Sequence of chain 1.GB:
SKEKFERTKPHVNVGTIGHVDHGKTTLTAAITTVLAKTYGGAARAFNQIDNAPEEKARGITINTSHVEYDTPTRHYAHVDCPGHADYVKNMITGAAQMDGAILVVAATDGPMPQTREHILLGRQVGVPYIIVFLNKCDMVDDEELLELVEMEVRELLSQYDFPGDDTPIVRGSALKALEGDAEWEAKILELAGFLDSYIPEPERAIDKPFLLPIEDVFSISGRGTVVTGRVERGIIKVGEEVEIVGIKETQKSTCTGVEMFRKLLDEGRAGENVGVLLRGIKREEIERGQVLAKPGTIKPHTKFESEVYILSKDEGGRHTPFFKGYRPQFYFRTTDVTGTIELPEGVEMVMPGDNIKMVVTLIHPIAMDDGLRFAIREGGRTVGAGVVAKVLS

This small molecule binds to this protein.
Small molecule (SMILES): N[C@@H](Cc1ccccc1)C(=O)O

Binding-site contacts:
Ligand atom N contacts residue ASN273 of chain 1.GB at 3.0 Å (h-bond).
Ligand atom O contacts residue ARG262 of chain 1.GB at 4.2 Å.
Ligand atom CB contacts residue HIS66 of chain 1.GB at 3.7 Å.
Ligand atom CE2 contacts residue PHE218 of chain 1.GB at 3.5 Å (hydrophobic).
Ligand atom CZ contacts residue PHE218 of chain 1.GB at 3.7 Å (hydrophobic).
Ligand atom N contacts residue VAL274 of chain 1.GB at 3.7 Å.
Ligand atom O contacts residue PHE261 of chain 1.GB at 3.5 Å.
Ligand atom C contacts residue PHE261 of chain 1.GB at 3.5 Å (hydrophobic).
Ligand atom CA contacts residue ASN273 of chain 1.GB at 3.9 Å.
Ligand atom N contacts residue GLY275 of chain 1.GB at 4.4 Å.
Ligand atom CD1 contacts residue HIS66 of chain 1.GB at 3.6 Å.
Ligand atom CD2 contacts residue THR228 of chain 1.GB at 3.8 Å.
Ligand atom CG contacts residue HIS66 of chain 1.GB at 3.4 Å.
Ligand atom CE2 contacts residue THR228 of chain 1.GB at 4.2 Å.
Ligand atom CD2 contacts residue PHE218 of chain 1.GB at 4.3 Å (hydrophobic).
Ligand atom CE1 contacts residue HIS66 of chain 1.GB at 3.9 Å.
Ligand atom CZ contacts residue HIS66 of chain 1.GB at 4.0 Å.
Ligand atom CB contacts residue ASN273 of chain 1.GB at 3.8 Å.
Ligand atom CD2 contacts residue HIS66 of chain 1.GB at 3.5 Å.
Ligand atom CE2 contacts residue HIS66 of chain 1.GB at 3.8 Å.
Ligand atom CD2 contacts residue GLU215 of chain 1.GB at 4.3 Å.